Binding-site contacts:
Ligand atom N1 contacts residue TRP320 of chain 2.B at 3.8 Å.
Ligand atom O2B contacts residue GLN153 of chain 2.B at 3.6 Å.
Ligand atom CZ contacts residue THR155 of chain 2.B at 3.4 Å.
Ligand atom O1B contacts residue GLN153 of chain 2.B at 3.4 Å (h-bond).
Ligand atom O4 contacts residue TRP67 of chain 2.B at 2.8 Å (h-bond).
Ligand atom C6 contacts residue PHE83 of chain 2.B at 3.4 Å (hydrophobic).
Ligand atom C5 contacts residue TRP320 of chain 2.B at 3.9 Å (hydrophobic).
Ligand atom CG contacts residue THR155 of chain 2.B at 3.3 Å.
Ligand atom C5 contacts residue GLN322 of chain 2.B at 3.8 Å.
Ligand atom O4 contacts residue HIS78 of chain 2.B at 3.8 Å.
Ligand atom O1A contacts residue ARG408 of chain 2.B at 3.8 Å.
Ligand atom N1 contacts residue PHE83 of chain 2.B at 3.5 Å.
Ligand atom C5M contacts residue GLN322 of chain 2.B at 3.4 Å.
Ligand atom CD1 contacts residue ALA154 of chain 2.B at 3.4 Å (hydrophobic).
Ligand atom C5' contacts residue ASN158 of chain 2.B at 3.8 Å.
Ligand atom C2 contacts residue TRP320 of chain 2.B at 3.4 Å (hydrophobic).
Ligand atom CE1 contacts residue THR155 of chain 2.B at 3.7 Å.
Ligand atom CZ contacts residue ASN200 of chain 2.B at 3.4 Å.
Ligand atom N3 contacts residue PHE83 of chain 2.B at 3.6 Å.
Ligand atom N3 contacts residue TRP320 of chain 2.B at 3.3 Å.
Ligand atom C2 contacts residue PHE83 of chain 2.B at 3.5 Å (hydrophobic).
Ligand atom C5M contacts residue PHE83 of chain 2.B at 3.8 Å (hydrophobic).
Ligand atom CD2 contacts residue THR155 of chain 2.B at 3.0 Å.
Ligand atom O4 contacts residue GLN322 of chain 2.B at 3.6 Å.
Ligand atom O1A contacts residue ASN158 of chain 2.B at 3.2 Å (h-bond).
Ligand atom C6 contacts residue TRP320 of chain 2.B at 3.8 Å (hydrophobic).
Ligand atom O2 contacts residue TRP320 of chain 2.B at 3.4 Å.
Ligand atom O4 contacts residue THR321 of chain 2.B at 3.3 Å (h-bond).
Ligand atom C4 contacts residue PHE83 of chain 2.B at 3.6 Å (hydrophobic).
Ligand atom CD1 contacts residue THR155 of chain 2.B at 3.6 Å.
Ligand atom O2A contacts residue ARG408 of chain 2.B at 2.7 Å (salt-bridge).
Ligand atom O1A contacts residue PHE83 of chain 2.B at 3.8 Å.
Ligand atom CE2 contacts residue THR155 of chain 2.B at 3.0 Å.
Ligand atom C4 contacts residue TRP320 of chain 2.B at 3.5 Å (hydrophobic).
Ligand atom C2' contacts residue TRP320 of chain 2.B at 3.5 Å (hydrophobic).
Ligand atom O4 contacts residue PHE83 of chain 2.B at 3.9 Å.
Ligand atom CD2 contacts residue ARG408 of chain 2.B at 3.8 Å.
Ligand atom CD1 contacts residue GLN153 of chain 2.B at 3.8 Å.
Ligand atom O4' contacts residue PHE83 of chain 2.B at 3.4 Å.
Ligand atom C5 contacts residue PHE83 of chain 2.B at 3.6 Å (hydrophobic).

A small-molecule ligand and the protein it binds are described below.
Small molecule (SMILES): Cc1cn([C@H]2C[C@H](O)[C@@H](CO[P](=O)(O)O[P](=O)(O)Oc3ccccc3)O2)c(=O)[nH]c1=O

Sequence of chain 2.B:
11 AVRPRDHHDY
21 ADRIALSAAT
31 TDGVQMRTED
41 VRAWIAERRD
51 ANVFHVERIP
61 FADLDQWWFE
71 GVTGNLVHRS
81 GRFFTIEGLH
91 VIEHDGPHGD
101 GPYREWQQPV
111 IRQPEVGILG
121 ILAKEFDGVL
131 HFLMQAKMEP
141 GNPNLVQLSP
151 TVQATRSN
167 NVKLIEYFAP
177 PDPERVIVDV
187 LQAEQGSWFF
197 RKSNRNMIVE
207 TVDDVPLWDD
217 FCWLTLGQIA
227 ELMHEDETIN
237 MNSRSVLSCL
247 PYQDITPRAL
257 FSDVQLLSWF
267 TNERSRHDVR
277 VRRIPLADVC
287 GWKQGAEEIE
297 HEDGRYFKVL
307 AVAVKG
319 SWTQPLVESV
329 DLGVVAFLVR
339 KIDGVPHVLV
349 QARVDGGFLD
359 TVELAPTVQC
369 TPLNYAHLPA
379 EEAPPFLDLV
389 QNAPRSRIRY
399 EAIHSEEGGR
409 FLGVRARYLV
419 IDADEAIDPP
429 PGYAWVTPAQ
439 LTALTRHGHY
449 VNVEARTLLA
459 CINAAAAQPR